Sequence of chain 1.E:
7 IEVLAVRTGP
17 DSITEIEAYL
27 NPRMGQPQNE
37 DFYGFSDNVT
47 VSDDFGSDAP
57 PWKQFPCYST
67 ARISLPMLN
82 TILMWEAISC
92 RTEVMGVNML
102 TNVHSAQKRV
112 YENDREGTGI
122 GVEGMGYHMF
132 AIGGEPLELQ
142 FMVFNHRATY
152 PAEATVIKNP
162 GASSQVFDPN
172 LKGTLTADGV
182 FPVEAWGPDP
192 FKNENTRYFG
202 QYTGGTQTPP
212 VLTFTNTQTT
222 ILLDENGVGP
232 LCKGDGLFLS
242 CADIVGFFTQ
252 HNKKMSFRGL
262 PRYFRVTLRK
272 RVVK

Binding-site contacts:
Ligand atom O5 contacts residue ASP43 of chain 1.E at 3.6 Å.
Ligand atom C5 contacts residue ASN44 of chain 1.E at 3.6 Å.
Ligand atom C8 contacts residue PHE249 of chain 1.E at 3.5 Å (hydrophobic).
Ligand atom O4 contacts residue ASP43 of chain 1.E at 2.7 Å (salt-bridge).
Ligand atom O7 contacts residue ASP50 of chain 1.A at 3.6 Å.
Ligand atom C8 contacts residue ASN253 of chain 1.E at 3.6 Å.
Ligand atom O6 contacts residue GLN32 of chain 1.E at 3.0 Å (h-bond).
Ligand atom O4 contacts residue ASP50 of chain 1.A at 2.6 Å (salt-bridge).
Ligand atom O7 contacts residue GLN251 of chain 1.E at 2.8 Å (h-bond).
Ligand atom C2 contacts residue ASP50 of chain 1.A at 3.2 Å.
Ligand atom O3 contacts residue ASN44 of chain 1.E at 3.2 Å (h-bond).
Ligand atom O7 contacts residue LYS255 of chain 1.E at 3.3 Å.
Ligand atom C1 contacts residue ASP50 of chain 1.A at 3.6 Å.
Ligand atom O6 contacts residue ASP43 of chain 1.E at 2.5 Å (salt-bridge).
Ligand atom C1 contacts residue ASN44 of chain 1.E at 3.4 Å.
Ligand atom C8 contacts residue PHE38 of chain 1.E at 3.7 Å (hydrophobic).
Ligand atom N2 contacts residue GLN251 of chain 1.E at 2.7 Å (h-bond).
Ligand atom C7 contacts residue GLN251 of chain 1.E at 3.5 Å.
Ligand atom O7 contacts residue PHE51 of chain 1.A at 2.9 Å (h-bond).
Ligand atom O4 contacts residue ASP49 of chain 1.A at 3.5 Å (salt-bridge).
Ligand atom O5 contacts residue ASP50 of chain 1.A at 3.2 Å (salt-bridge).
Ligand atom C2 contacts residue GLN251 of chain 1.E at 3.7 Å.
Ligand atom C4 contacts residue ASP50 of chain 1.A at 3.6 Å.
Ligand atom C6 contacts residue ASP43 of chain 1.E at 3.3 Å.
Ligand atom O4 contacts residue GLN251 of chain 1.E at 2.6 Å (h-bond).
Ligand atom O2 contacts residue LYS255 of chain 1.E at 3.2 Å.
Ligand atom C4 contacts residue ASP43 of chain 1.E at 3.6 Å.
Ligand atom C2 contacts residue ASN44 of chain 1.E at 3.6 Å.
Ligand atom O3 contacts residue GLN251 of chain 1.E at 3.2 Å (h-bond).
Ligand atom O7 contacts residue ASN253 of chain 1.E at 2.9 Å (h-bond).
Ligand atom O3 contacts residue ASP49 of chain 1.A at 2.7 Å (salt-bridge).
Ligand atom O4 contacts residue ASN44 of chain 1.E at 3.5 Å (h-bond).
Ligand atom O6 contacts residue ASP43 of chain 1.E at 2.9 Å (salt-bridge).
Ligand atom O4 contacts residue ASN44 of chain 1.E at 2.9 Å (h-bond).
Ligand atom C4 contacts residue GLN251 of chain 1.E at 3.7 Å.
Ligand atom C6 contacts residue ASP43 of chain 1.E at 3.6 Å.
Ligand atom C8 contacts residue GLN251 of chain 1.E at 3.3 Å.
Ligand atom O5 contacts residue ASN44 of chain 1.E at 2.8 Å (h-bond).
Ligand atom C7 contacts residue ASN253 of chain 1.E at 3.6 Å.
Ligand atom C6 contacts residue GLN32 of chain 1.E at 3.4 Å.

Sequence of chain 1.A:
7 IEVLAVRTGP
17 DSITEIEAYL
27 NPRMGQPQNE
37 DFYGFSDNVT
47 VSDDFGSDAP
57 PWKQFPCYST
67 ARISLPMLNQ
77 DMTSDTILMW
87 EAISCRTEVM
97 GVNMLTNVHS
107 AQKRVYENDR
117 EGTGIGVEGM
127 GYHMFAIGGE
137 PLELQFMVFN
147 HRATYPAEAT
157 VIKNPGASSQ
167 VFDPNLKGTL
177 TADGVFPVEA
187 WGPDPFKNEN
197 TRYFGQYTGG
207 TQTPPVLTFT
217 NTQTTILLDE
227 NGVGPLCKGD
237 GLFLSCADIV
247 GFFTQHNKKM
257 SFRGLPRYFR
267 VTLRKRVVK

This small molecule binds to this protein.
Small molecule (SMILES): CC(=O)N[C@H]1[C@@H](O[C@H]2[C@@H](O)[C@@H](CO)O[C@@H](O[C@H]3[C@@H](O)[C@@H](CO)O[C@H](O[C@@H]4[C@H](O)[C@@H](O)[C@H](O)O[C@@H]4CO)[C@@H]3O)[C@@H]2NC(C)=O)O[C@H](CO)[C@H](O)[C@@H]1O